This protein binds this small molecule.
Small molecule (SMILES): COc1ccc(C(=O)N[C@@H](CC(C)C)C(=O)N[C@@H](CC(C)C)B(O)O)c(Cl)c1

Binding-site contacts:
Ligand atom O02 contacts residue HIS123 of chain 1.K at 3.2 Å (h-bond).
Ligand atom O26 contacts residue ILE143 of chain 1.K at 3.6 Å.
Ligand atom C13 contacts residue LEU126 of chain 1.K at 3.6 Å (hydrophobic).
Ligand atom O26 contacts residue HIS142 of chain 1.K at 3.3 Å (h-bond).
Ligand atom O03 contacts residue MET99 of chain 1.K at 3.0 Å (h-bond).
Ligand atom O03 contacts residue GLY69 of chain 1.K at 2.6 Å (h-bond).
Ligand atom O03 contacts residue SER98 of chain 1.K at 2.6 Å (h-bond).
Ligand atom N17 contacts residue LEU126 of chain 1.K at 2.7 Å (h-bond).
Ligand atom B28 contacts residue HIS123 of chain 1.K at 3.4 Å.
Ligand atom CL01 contacts residue GLY127 of chain 1.K at 3.4 Å.
Ligand atom C10 contacts residue GLY69 of chain 1.K at 3.7 Å.
Ligand atom C06 contacts residue MET99 of chain 1.K at 3.9 Å (hydrophobic).
Ligand atom C25 contacts residue LEU126 of chain 1.K at 3.4 Å (hydrophobic).
Ligand atom O11 contacts residue LEU126 of chain 1.K at 2.9 Å (h-bond).
Ligand atom B28 contacts residue SER98 of chain 1.K at 1.7 Å.
Ligand atom C18 contacts residue VAL71 of chain 1.K at 3.8 Å (hydrophobic).
Ligand atom C08 contacts residue HIS123 of chain 1.K at 3.3 Å.
Ligand atom C07 contacts residue MET99 of chain 1.K at 3.5 Å (hydrophobic).
Ligand atom C07 contacts residue LEU150 of chain 1.K at 3.9 Å (hydrophobic).
Ligand atom C04 contacts residue SER98 of chain 1.K at 2.7 Å.
Ligand atom O19 contacts residue SER70 of chain 1.K at 3.8 Å.
Ligand atom C05 contacts residue SER98 of chain 1.K at 3.2 Å.
Ligand atom C08 contacts residue GLN124 of chain 1.K at 3.5 Å.
Ligand atom B28 contacts residue MET99 of chain 1.K at 3.6 Å.
Ligand atom C08 contacts residue PRO125 of chain 1.K at 3.3 Å (hydrophobic).
Ligand atom C18 contacts residue LEU126 of chain 1.K at 3.7 Å (hydrophobic).
Ligand atom C10 contacts residue VAL71 of chain 1.K at 3.8 Å (hydrophobic).
Ligand atom C05 contacts residue VAL71 of chain 1.K at 3.7 Å (hydrophobic).
Ligand atom C20 contacts residue LEU126 of chain 1.K at 3.7 Å (hydrophobic).
Ligand atom O03 contacts residue GLY68 of chain 1.K at 3.3 Å.
Ligand atom O02 contacts residue SER98 of chain 1.K at 2.7 Å (h-bond).
Ligand atom C27 contacts residue ALA139 of chain 1.K at 3.8 Å (hydrophobic).
Ligand atom O11 contacts residue PRO125 of chain 1.K at 3.2 Å.
Ligand atom O19 contacts residue VAL71 of chain 1.K at 3.0 Å (h-bond).
Ligand atom C12 contacts residue GLY69 of chain 1.K at 3.6 Å.
Ligand atom CL01 contacts residue LEU126 of chain 1.K at 3.1 Å.
Ligand atom C06 contacts residue SER98 of chain 1.K at 3.1 Å.
Ligand atom N09 contacts residue GLY69 of chain 1.K at 2.8 Å (h-bond).
Ligand atom C12 contacts residue LEU126 of chain 1.K at 3.6 Å (hydrophobic).
Ligand atom C04 contacts residue GLY69 of chain 1.K at 3.8 Å.

Sequence of chain 1.K:
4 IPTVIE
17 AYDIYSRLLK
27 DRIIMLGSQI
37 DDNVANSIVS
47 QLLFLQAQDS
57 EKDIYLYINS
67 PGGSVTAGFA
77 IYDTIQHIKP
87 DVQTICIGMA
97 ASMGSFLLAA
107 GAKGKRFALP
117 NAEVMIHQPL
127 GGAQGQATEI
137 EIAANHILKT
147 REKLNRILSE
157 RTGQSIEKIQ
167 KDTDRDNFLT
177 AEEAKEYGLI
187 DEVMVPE